The protein below binds the small molecule below.
Small molecule (SMILES): CC(C)C[C@H](NC(=O)[C@H](Cc1ccccc1)NC(=O)c1cnccn1)B(O)O

Sequence of chain 1.H:
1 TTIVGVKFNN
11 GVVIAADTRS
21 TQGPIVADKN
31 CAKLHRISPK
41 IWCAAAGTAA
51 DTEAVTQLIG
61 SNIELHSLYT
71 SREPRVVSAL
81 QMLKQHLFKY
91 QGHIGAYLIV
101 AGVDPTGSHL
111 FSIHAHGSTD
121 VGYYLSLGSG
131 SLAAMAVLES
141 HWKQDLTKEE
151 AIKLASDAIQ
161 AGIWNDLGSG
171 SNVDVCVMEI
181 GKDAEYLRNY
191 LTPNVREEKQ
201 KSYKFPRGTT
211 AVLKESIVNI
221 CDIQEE

Sequence of chain 1.I:
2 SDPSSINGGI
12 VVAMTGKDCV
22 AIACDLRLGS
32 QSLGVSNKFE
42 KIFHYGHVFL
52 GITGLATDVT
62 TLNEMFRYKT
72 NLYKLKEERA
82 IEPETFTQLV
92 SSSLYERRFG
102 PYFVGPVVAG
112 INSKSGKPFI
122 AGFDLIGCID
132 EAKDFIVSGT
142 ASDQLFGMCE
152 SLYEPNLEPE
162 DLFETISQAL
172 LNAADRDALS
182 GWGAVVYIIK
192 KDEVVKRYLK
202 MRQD

Binding-site contacts:
Ligand atom C22 contacts residue THR1 of chain 1.H at 2.9 Å.
Ligand atom C23 contacts residue ALA49 of chain 1.H at 3.8 Å (hydrophobic).
Ligand atom C21 contacts residue LYS33 of chain 1.H at 4.0 Å.
Ligand atom N4 contacts residue GLN22 of chain 1.H at 3.9 Å.
Ligand atom C11 contacts residue THR21 of chain 1.H at 3.4 Å.
Ligand atom O27 contacts residue THR1 of chain 1.H at 2.3 Å (h-bond).
Ligand atom C6 contacts residue ASP125 of chain 1.I at 3.4 Å.
Ligand atom C25 contacts residue SER20 of chain 1.H at 3.6 Å.
Ligand atom O19 contacts residue SER20 of chain 1.H at 3.1 Å.
Ligand atom N9 contacts residue THR21 of chain 1.H at 3.0 Å (h-bond).
Ligand atom O8 contacts residue ALA49 of chain 1.H at 3.0 Å (h-bond).
Ligand atom N1 contacts residue ASP125 of chain 1.I at 3.4 Å (salt-bridge).
Ligand atom C18 contacts residue GLY47 of chain 1.H at 3.5 Å.
Ligand atom O28 contacts residue GLY47 of chain 1.H at 2.9 Å (h-bond).
Ligand atom B26 contacts residue THR1 of chain 1.H at 1.4 Å.
Ligand atom C7 contacts residue ALA49 of chain 1.H at 3.9 Å (hydrophobic).
Ligand atom C12 contacts residue THR21 of chain 1.H at 3.9 Å.
Ligand atom C21 contacts residue GLY47 of chain 1.H at 3.7 Å.
Ligand atom C5 contacts residue ASP125 of chain 1.I at 3.8 Å.
Ligand atom O19 contacts residue THR21 of chain 1.H at 3.1 Å (h-bond).
Ligand atom N20 contacts residue GLY47 of chain 1.H at 2.8 Å (h-bond).
Ligand atom C3 contacts residue THR21 of chain 1.H at 3.4 Å.
Ligand atom O28 contacts residue ALA46 of chain 1.H at 3.6 Å.
Ligand atom C13 contacts residue THR21 of chain 1.H at 3.5 Å.
Ligand atom C24 contacts residue THR52 of chain 1.H at 3.7 Å.
Ligand atom C21 contacts residue THR1 of chain 1.H at 2.4 Å.
Ligand atom C16 contacts residue THR48 of chain 1.H at 3.7 Å.
Ligand atom O28 contacts residue THR1 of chain 1.H at 2.4 Å (h-bond).
Ligand atom C24 contacts residue ALA45 of chain 1.H at 3.9 Å (hydrophobic).
Ligand atom C23 contacts residue GLY47 of chain 1.H at 3.7 Å.
Ligand atom C22 contacts residue GLY47 of chain 1.H at 3.6 Å.
Ligand atom C25 contacts residue CYS31 of chain 1.H at 3.6 Å (hydrophobic).
Ligand atom C10 contacts residue THR21 of chain 1.H at 3.7 Å.
Ligand atom C24 contacts residue ALA49 of chain 1.H at 3.9 Å (hydrophobic).
Ligand atom C22 contacts residue ALA46 of chain 1.H at 3.8 Å (hydrophobic).
Ligand atom O8 contacts residue THR48 of chain 1.H at 4.0 Å.
Ligand atom N4 contacts residue ALA27 of chain 1.H at 3.8 Å.
Ligand atom C10 contacts residue GLY47 of chain 1.H at 3.4 Å.
Ligand atom N20 contacts residue THR1 of chain 1.H at 3.7 Å.
Ligand atom B26 contacts residue LYS33 of chain 1.H at 3.9 Å.